This small molecule binds to this protein.
Small molecule (SMILES): OC[C@H]1O[C@H](O)[C@@H](O)[C@@H](O)[C@@H]1O

Binding-site contacts:
Ligand atom C5 contacts residue BMA3 of chain 2.H at 2.9 Å.
Ligand atom O2 contacts residue BMA3 of chain 2.H at 3.6 Å.
Ligand atom O5 contacts residue BMA3 of chain 2.H at 2.5 Å (h-bond).
Ligand atom C4 contacts residue BMA3 of chain 2.H at 3.6 Å.
Ligand atom O4 contacts residue BMA3 of chain 2.H at 4.3 Å.
Ligand atom O6 contacts residue BMA3 of chain 2.H at 4.4 Å.
Ligand atom C3 contacts residue BMA3 of chain 2.H at 3.1 Å.
Ligand atom C6 contacts residue BMA3 of chain 2.H at 4.3 Å.
Ligand atom C1 contacts residue BMA3 of chain 2.H at 1.6 Å.
Ligand atom C2 contacts residue BMA3 of chain 2.H at 2.7 Å.